Binding-site contacts:
Ligand atom C9 contacts residue SER235 of chain 1.D at 3.8 Å.
Ligand atom C15 contacts residue ASP157 of chain 1.D at 3.8 Å.
Ligand atom O4 contacts residue VAL319 of chain 1.D at 3.7 Å.
Ligand atom C8 contacts residue ASN234 of chain 1.D at 3.4 Å.
Ligand atom C8 contacts residue VAL319 of chain 1.D at 3.7 Å (hydrophobic).
Ligand atom O5 contacts residue TYR321 of chain 1.D at 3.5 Å (h-bond).
Ligand atom C4A contacts residue ASP157 of chain 1.D at 3.8 Å.
Ligand atom O6 contacts residue TRP92 of chain 1.D at 3.4 Å (h-bond).
Ligand atom O1 contacts residue TRP207 of chain 1.D at 3.2 Å (h-bond).
Ligand atom C12 contacts residue TRP206 of chain 1.D at 3.4 Å (hydrophobic).
Ligand atom C6 contacts residue HIS320 of chain 1.D at 3.8 Å.
Ligand atom C6B contacts residue TRP206 of chain 1.D at 3.7 Å (hydrophobic).
Ligand atom O2 contacts residue THR182 of chain 1.D at 3.1 Å.
Ligand atom C10 contacts residue LEU231 of chain 1.D at 3.7 Å (hydrophobic).
Ligand atom C3 contacts residue ASP157 of chain 1.D at 3.4 Å.
Ligand atom C2 contacts residue ASP157 of chain 1.D at 3.3 Å.
Ligand atom C1 contacts residue ASP157 of chain 1.D at 3.3 Å.
Ligand atom C2 contacts residue PHE267 of chain 1.D at 3.8 Å (hydrophobic).
Ligand atom O6 contacts residue HIS320 of chain 1.D at 3.5 Å (h-bond).
Ligand atom C4A contacts residue HIS320 of chain 1.D at 3.6 Å.
Ligand atom O6 contacts residue ASP157 of chain 1.D at 2.6 Å (salt-bridge).
Ligand atom O5 contacts residue TRP206 of chain 1.D at 3.8 Å.
Ligand atom C1 contacts residue TRP206 of chain 1.D at 3.3 Å (hydrophobic).
Ligand atom C9 contacts residue LEU231 of chain 1.D at 3.6 Å (hydrophobic).
Ligand atom C15 contacts residue ILE158 of chain 1.D at 3.7 Å (hydrophobic).
Ligand atom C6A contacts residue TRP206 of chain 1.D at 3.5 Å (hydrophobic).
Ligand atom C11 contacts residue TRP206 of chain 1.D at 3.5 Å (hydrophobic).
Ligand atom C4 contacts residue ASP157 of chain 1.D at 3.4 Å.
Ligand atom C13 contacts residue TRP206 of chain 1.D at 3.1 Å (hydrophobic).
Ligand atom C9 contacts residue ASN234 of chain 1.D at 3.4 Å.
Ligand atom C2 contacts residue TRP206 of chain 1.D at 3.4 Å (hydrophobic).
Ligand atom O5 contacts residue LEU231 of chain 1.D at 3.2 Å.
Ligand atom C15 contacts residue MET161 of chain 1.D at 3.6 Å (hydrophobic).
Ligand atom C5 contacts residue HIS320 of chain 1.D at 3.8 Å.
Ligand atom C13 contacts residue HIS320 of chain 1.D at 3.8 Å.
Ligand atom O1 contacts residue PHE267 of chain 1.D at 3.5 Å.
Ligand atom C14 contacts residue HIS320 of chain 1.D at 3.7 Å.
Ligand atom C14 contacts residue ASP157 of chain 1.D at 3.6 Å.
Ligand atom O1 contacts residue TRP206 of chain 1.D at 2.8 Å (h-bond).
Ligand atom C14 contacts residue TRP206 of chain 1.D at 3.5 Å (hydrophobic).

The small molecule below binds the protein below.
Small molecule (SMILES): C[C@]12O[C@H]1[C@H](O)c1c(cc(O)c3c1C(=O)c1cccc(O)c1-3)C2=O

Sequence of chain 1.D:
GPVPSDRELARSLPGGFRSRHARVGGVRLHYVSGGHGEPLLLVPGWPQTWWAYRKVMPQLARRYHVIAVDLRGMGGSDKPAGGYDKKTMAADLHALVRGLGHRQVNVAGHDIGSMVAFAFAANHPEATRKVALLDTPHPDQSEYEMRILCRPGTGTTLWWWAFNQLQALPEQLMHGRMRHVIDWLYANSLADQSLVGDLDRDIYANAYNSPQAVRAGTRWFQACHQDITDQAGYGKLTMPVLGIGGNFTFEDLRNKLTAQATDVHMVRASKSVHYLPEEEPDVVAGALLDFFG